Sequence of chain 1.B:
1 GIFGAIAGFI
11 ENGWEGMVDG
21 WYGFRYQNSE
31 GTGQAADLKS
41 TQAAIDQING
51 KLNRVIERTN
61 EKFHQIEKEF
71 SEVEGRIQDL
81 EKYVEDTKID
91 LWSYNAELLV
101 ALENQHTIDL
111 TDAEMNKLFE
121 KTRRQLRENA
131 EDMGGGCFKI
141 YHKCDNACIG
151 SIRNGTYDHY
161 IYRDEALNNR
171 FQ

A small-molecule ligand and the protein it binds are described below.
Small molecule (SMILES): CC(=O)N[C@H]1[C@H](O[C@H]2[C@H](O)[C@@H](NC(C)=O)CO[C@@H]2CO)O[C@H](CO)[C@@H](O[C@@H]2O[C@H](CO[C@H]3O[C@H](CO)[C@@H](O)[C@H](O)[C@@H]3O)[C@@H](O)[C@H](O[C@H]3O[C@H](CO)[C@@H](O)[C@H](O)[C@@H]3O)[C@@H]2O)[C@@H]1O

Binding-site contacts:
Ligand atom C7 contacts residue GLU69 of chain 1.B at 4.5 Å.
Ligand atom C1 contacts residue VAL291 of chain 1.A at 3.9 Å (hydrophobic).
Ligand atom C8 contacts residue ASN279 of chain 1.A at 3.3 Å.
Ligand atom C1 contacts residue ASN292 of chain 1.A at 3.9 Å.
Ligand atom N2 contacts residue ASN279 of chain 1.A at 2.7 Å (h-bond).
Ligand atom C1 contacts residue ASN279 of chain 1.A at 1.4 Å.
Ligand atom O7 contacts residue ASN279 of chain 1.A at 4.2 Å.
Ligand atom C3 contacts residue VAL291 of chain 1.A at 4.3 Å (hydrophobic).
Ligand atom C3 contacts residue ASN279 of chain 1.A at 3.7 Å.
Ligand atom C2 contacts residue ASN279 of chain 1.A at 2.3 Å.
Ligand atom C2 contacts residue VAL291 of chain 1.A at 4.2 Å (hydrophobic).
Ligand atom C7 contacts residue VAL291 of chain 1.A at 4.2 Å (hydrophobic).
Ligand atom O5 contacts residue ASN279 of chain 1.A at 2.3 Å (h-bond).
Ligand atom C5 contacts residue ASN292 of chain 1.A at 4.0 Å.
Ligand atom C4 contacts residue ASN279 of chain 1.A at 4.2 Å.
Ligand atom C8 contacts residue GLU69 of chain 1.B at 3.5 Å.
Ligand atom O7 contacts residue VAL291 of chain 1.A at 3.9 Å.
Ligand atom O7 contacts residue SER39 of chain 1.A at 4.1 Å.
Ligand atom C5 contacts residue ASN279 of chain 1.A at 3.6 Å.
Ligand atom N2 contacts residue VAL291 of chain 1.A at 3.7 Å.
Ligand atom O5 contacts residue ASN292 of chain 1.A at 3.9 Å.
Ligand atom C7 contacts residue ASN279 of chain 1.A at 3.2 Å.

Sequence of chain 1.A:
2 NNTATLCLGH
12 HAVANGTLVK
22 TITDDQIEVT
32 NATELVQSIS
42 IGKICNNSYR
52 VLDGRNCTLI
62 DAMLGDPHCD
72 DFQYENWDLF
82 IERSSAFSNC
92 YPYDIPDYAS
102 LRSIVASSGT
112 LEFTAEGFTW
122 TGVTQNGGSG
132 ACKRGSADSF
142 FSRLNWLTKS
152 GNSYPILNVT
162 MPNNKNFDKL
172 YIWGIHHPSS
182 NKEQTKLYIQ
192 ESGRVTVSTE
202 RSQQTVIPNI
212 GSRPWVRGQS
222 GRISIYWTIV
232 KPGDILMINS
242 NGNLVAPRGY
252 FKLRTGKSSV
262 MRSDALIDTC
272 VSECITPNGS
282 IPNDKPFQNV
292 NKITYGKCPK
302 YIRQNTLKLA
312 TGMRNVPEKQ